Binding-site contacts:
Ligand atom C5 contacts residue LEU14 of chain 1.A at 4.4 Å (hydrophobic).
Ligand atom C7 contacts residue ILE199 of chain 1.A at 3.9 Å (hydrophobic).
Ligand atom C1 contacts residue ASN200 of chain 1.A at 1.4 Å.
Ligand atom C5 contacts residue ASN200 of chain 1.A at 3.7 Å.
Ligand atom C4 contacts residue ASN200 of chain 1.A at 4.2 Å.
Ligand atom C7 contacts residue ASN200 of chain 1.A at 3.2 Å.
Ligand atom C2 contacts residue ASN200 of chain 1.A at 2.4 Å.
Ligand atom O5 contacts residue VAL11 of chain 1.A at 4.1 Å.
Ligand atom O5 contacts residue ASN200 of chain 1.A at 2.4 Å (h-bond).
Ligand atom N2 contacts residue ASN200 of chain 1.A at 2.8 Å (h-bond).
Ligand atom C8 contacts residue ILE199 of chain 1.A at 3.8 Å (hydrophobic).
Ligand atom C6 contacts residue VAL11 of chain 1.A at 4.5 Å (hydrophobic).
Ligand atom O7 contacts residue LYS203 of chain 1.A at 3.5 Å (salt-bridge).
Ligand atom C3 contacts residue ASN200 of chain 1.A at 3.7 Å.
Ligand atom O7 contacts residue ASN200 of chain 1.A at 3.1 Å (h-bond).
Ligand atom C8 contacts residue LYS203 of chain 1.A at 3.7 Å.
Ligand atom C7 contacts residue LYS203 of chain 1.A at 4.0 Å.
Ligand atom C1 contacts residue LEU14 of chain 1.A at 4.2 Å (hydrophobic).
Ligand atom N2 contacts residue ILE199 of chain 1.A at 3.8 Å.

The protein below binds the small molecule below.
Small molecule (SMILES): CC(=O)N[C@@H]1[C@@H](O)[C@H](O)[C@@H](CO)O[C@H]1O

Sequence of chain 1.A:
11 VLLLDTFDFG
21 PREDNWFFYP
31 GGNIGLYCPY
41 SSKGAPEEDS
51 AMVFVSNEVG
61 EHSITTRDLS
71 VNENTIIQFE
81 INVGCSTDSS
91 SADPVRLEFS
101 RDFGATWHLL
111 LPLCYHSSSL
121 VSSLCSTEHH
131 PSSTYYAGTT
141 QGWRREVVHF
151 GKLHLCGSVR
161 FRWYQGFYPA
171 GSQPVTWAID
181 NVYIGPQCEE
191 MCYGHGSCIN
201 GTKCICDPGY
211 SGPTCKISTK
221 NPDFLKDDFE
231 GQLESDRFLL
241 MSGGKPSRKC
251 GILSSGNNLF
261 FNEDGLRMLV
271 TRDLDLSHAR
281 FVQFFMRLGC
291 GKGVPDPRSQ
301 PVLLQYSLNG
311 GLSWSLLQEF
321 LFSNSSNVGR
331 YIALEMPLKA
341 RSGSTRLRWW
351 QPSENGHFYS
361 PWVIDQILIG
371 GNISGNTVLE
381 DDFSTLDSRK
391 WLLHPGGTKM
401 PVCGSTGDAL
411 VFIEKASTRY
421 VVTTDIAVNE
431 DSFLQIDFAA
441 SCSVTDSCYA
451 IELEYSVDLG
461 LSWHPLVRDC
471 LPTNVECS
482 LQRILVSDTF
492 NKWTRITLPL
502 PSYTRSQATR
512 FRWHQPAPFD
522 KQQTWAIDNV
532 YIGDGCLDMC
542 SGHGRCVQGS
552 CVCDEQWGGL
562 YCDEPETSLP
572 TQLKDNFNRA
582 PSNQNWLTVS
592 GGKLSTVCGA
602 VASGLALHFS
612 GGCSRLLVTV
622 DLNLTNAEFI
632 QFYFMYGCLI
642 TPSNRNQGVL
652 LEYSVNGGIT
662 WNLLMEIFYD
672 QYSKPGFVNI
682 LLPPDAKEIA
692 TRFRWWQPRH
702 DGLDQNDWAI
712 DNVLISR